The small molecule below binds the protein below.
Small molecule (SMILES): CC(=O)N[C@@H]1[C@@H](O)[C@H](O)[C@@H](CO)O[C@H]1O

Sequence of chain 1.B:
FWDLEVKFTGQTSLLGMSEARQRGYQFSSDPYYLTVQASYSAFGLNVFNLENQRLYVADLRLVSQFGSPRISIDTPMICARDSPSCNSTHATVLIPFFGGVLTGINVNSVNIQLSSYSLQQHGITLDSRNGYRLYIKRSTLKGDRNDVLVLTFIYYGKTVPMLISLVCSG

Binding-site contacts:
Ligand atom C6 contacts residue THR97 of chain 1.B at 4.0 Å.
Ligand atom C2 contacts residue ASN92 of chain 1.B at 2.5 Å.
Ligand atom O5 contacts residue ASN92 of chain 1.B at 2.3 Å (h-bond).
Ligand atom C3 contacts residue ASN92 of chain 1.B at 3.8 Å.
Ligand atom C4 contacts residue ASN92 of chain 1.B at 4.2 Å.
Ligand atom O6 contacts residue THR97 of chain 1.B at 2.6 Å (h-bond).
Ligand atom O5 contacts residue HIS95 of chain 1.B at 3.8 Å.
Ligand atom O6 contacts residue ASN92 of chain 1.B at 4.5 Å.
Ligand atom C1 contacts residue HIS95 of chain 1.B at 4.1 Å.
Ligand atom C6 contacts residue TYR140 of chain 1.B at 3.5 Å (hydrophobic).
Ligand atom C5 contacts residue HIS95 of chain 1.B at 3.8 Å.
Ligand atom C5 contacts residue ASN92 of chain 1.B at 3.6 Å.
Ligand atom C1 contacts residue ASN92 of chain 1.B at 1.4 Å.
Ligand atom O6 contacts residue TYR140 of chain 1.B at 3.4 Å.
Ligand atom N2 contacts residue ASN92 of chain 1.B at 3.0 Å (h-bond).
Ligand atom O6 contacts residue HIS95 of chain 1.B at 4.0 Å.
Ligand atom C6 contacts residue HIS95 of chain 1.B at 4.2 Å.
Ligand atom C7 contacts residue ASN92 of chain 1.B at 4.0 Å.